Binding-site contacts:
Ligand atom C1 contacts residue LYS308 of chain 1.A at 3.9 Å.
Ligand atom O2 contacts residue GLU242 of chain 1.A at 4.5 Å.
Ligand atom O3 contacts residue GLU242 of chain 1.A at 2.7 Å (salt-bridge).
Ligand atom O3 contacts residue ASN237 of chain 1.A at 3.2 Å (h-bond).
Ligand atom O2 contacts residue ASN237 of chain 1.A at 2.6 Å (h-bond).
Ligand atom C2 contacts residue ASN237 of chain 1.A at 3.5 Å.
Ligand atom C1 contacts residue LYS308 of chain 1.A at 4.3 Å.
Ligand atom C4 contacts residue GLU242 of chain 1.A at 4.5 Å.
Ligand atom O1 contacts residue LYS308 of chain 1.A at 2.8 Å (salt-bridge).
Ligand atom C1 contacts residue ASN237 of chain 1.A at 4.4 Å.
Ligand atom O2 contacts residue LYS308 of chain 1.A at 3.0 Å (salt-bridge).
Ligand atom O1 contacts residue ASN237 of chain 1.A at 4.0 Å.
Ligand atom C3 contacts residue LYS308 of chain 1.A at 4.0 Å.
Ligand atom O3 contacts residue LYS308 of chain 1.A at 3.3 Å (salt-bridge).
Ligand atom C2 contacts residue LYS308 of chain 1.A at 3.9 Å.
Ligand atom O3 contacts residue ARG239 of chain 1.A at 3.3 Å (salt-bridge).
Ligand atom C3 contacts residue ASN237 of chain 1.A at 3.9 Å.
Ligand atom C3 contacts residue ARG239 of chain 1.A at 4.0 Å.
Ligand atom C2 contacts residue LYS308 of chain 1.A at 4.0 Å.
Ligand atom O3 contacts residue LYS308 of chain 1.A at 4.5 Å.
Ligand atom O3 contacts residue GLU242 of chain 1.A at 4.3 Å.
Ligand atom O4 contacts residue GLU242 of chain 1.A at 4.2 Å.
Ligand atom O4 contacts residue ARG239 of chain 1.A at 2.9 Å (salt-bridge).
Ligand atom C3 contacts residue LYS308 of chain 1.A at 4.1 Å.
Ligand atom C4 contacts residue ARG239 of chain 1.A at 3.8 Å.
Ligand atom C2 contacts residue GLU242 of chain 1.A at 4.3 Å.
Ligand atom O2 contacts residue LYS308 of chain 1.A at 3.5 Å (salt-bridge).
Ligand atom C3 contacts residue GLU242 of chain 1.A at 3.4 Å.
Ligand atom O2 contacts residue GLU242 of chain 1.A at 4.1 Å.

This protein binds this small molecule.
Small molecule (SMILES): OC[C@H]1O[C@@](CO)(O[C@H]2O[C@H](CO)[C@@H](O)[C@H](O)[C@H]2O)[C@@H](O)[C@@H]1O

Sequence of chain 1.A:
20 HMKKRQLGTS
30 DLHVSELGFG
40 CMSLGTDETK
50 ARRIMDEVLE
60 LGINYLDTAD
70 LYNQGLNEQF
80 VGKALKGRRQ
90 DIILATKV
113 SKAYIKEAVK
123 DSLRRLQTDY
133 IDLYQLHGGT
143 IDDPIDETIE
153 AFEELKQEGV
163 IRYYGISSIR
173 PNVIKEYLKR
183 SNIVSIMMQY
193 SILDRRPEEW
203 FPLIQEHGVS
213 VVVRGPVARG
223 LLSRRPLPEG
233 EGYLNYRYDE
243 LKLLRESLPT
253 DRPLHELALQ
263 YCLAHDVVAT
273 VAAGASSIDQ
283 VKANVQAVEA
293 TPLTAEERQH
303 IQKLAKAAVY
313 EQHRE